This protein binds this small molecule.
Small molecule (SMILES): O=c1ccn([C@@H]2O[C@H](CO[P](=O)(O)O[C@H]3[C@@H](O)[C@H](n4ccc(=O)[nH]c4=O)O[C@@H]3CO[P](=O)(O)O[C@H]3[C@@H](O)[C@H](n4ccc(=O)[nH]c4=O)O[C@@H]3COP(=O)=O)[C@@H](O)[C@H]2O)c(=O)[nH]1

Sequence of chain 1.X:
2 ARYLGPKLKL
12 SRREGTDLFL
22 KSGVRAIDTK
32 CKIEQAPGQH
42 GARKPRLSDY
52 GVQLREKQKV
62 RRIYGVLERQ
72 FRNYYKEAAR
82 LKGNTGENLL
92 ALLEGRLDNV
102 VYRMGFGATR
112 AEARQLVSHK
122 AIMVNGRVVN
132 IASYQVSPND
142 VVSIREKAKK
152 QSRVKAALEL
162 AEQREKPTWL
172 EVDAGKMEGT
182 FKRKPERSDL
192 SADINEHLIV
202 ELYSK

Sequence of chain 1.W:
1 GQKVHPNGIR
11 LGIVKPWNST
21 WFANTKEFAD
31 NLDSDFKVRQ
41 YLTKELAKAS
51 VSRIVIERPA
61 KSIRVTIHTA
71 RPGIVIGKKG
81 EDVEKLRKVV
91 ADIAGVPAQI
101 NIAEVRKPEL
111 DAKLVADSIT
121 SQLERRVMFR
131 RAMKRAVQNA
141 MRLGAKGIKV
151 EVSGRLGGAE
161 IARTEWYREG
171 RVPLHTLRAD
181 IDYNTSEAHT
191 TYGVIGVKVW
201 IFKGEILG

Binding-site contacts:
Ligand atom C1' contacts residue GLU738 of chain 1.J at 3.6 Å.
Ligand atom C3' contacts residue ARG131 of chain 1.W at 4.1 Å.
Ligand atom O2 contacts residue LYS735 of chain 1.J at 3.8 Å.
Ligand atom O4 contacts residue ARG47 of chain 1.X at 3.4 Å (salt-bridge).
Ligand atom OP2 contacts residue ARG131 of chain 1.W at 3.8 Å.
Ligand atom C4 contacts residue ARG47 of chain 1.X at 4.3 Å.
Ligand atom O3' contacts residue ALA746 of chain 1.J at 3.5 Å.
Ligand atom C2 contacts residue GLU738 of chain 1.J at 3.6 Å.
Ligand atom OP1 contacts residue ARG135 of chain 1.W at 3.1 Å (salt-bridge).
Ligand atom N3 contacts residue GLU738 of chain 1.J at 4.4 Å.
Ligand atom N1 contacts residue LYS735 of chain 1.J at 4.5 Å.
Ligand atom OP1 contacts residue ARG131 of chain 1.W at 3.4 Å (salt-bridge).
Ligand atom C5 contacts residue LYS735 of chain 1.J at 3.5 Å.
Ligand atom C2 contacts residue LYS735 of chain 1.J at 3.6 Å.
Ligand atom O2 contacts residue VAL736 of chain 1.J at 3.7 Å.
Ligand atom O2' contacts residue ALA746 of chain 1.J at 4.0 Å.
Ligand atom C4 contacts residue LYS735 of chain 1.J at 2.3 Å.
Ligand atom C6 contacts residue LYS735 of chain 1.J at 4.4 Å.
Ligand atom O4 contacts residue LYS735 of chain 1.J at 1.8 Å (salt-bridge).
Ligand atom C1' contacts residue MET741 of chain 1.J at 3.9 Å (hydrophobic).
Ligand atom C2' contacts residue MET741 of chain 1.J at 3.8 Å (hydrophobic).
Ligand atom O3' contacts residue ARG135 of chain 1.W at 4.1 Å.
Ligand atom O2' contacts residue MET741 of chain 1.J at 2.9 Å.
Ligand atom N3 contacts residue LYS735 of chain 1.J at 2.4 Å (salt-bridge).
Ligand atom P contacts residue ARG131 of chain 1.W at 3.8 Å.
Ligand atom C3' contacts residue ALA746 of chain 1.J at 4.4 Å (hydrophobic).
Ligand atom O5' contacts residue ARG135 of chain 1.W at 3.7 Å.
Ligand atom O2' contacts residue GLU738 of chain 1.J at 3.8 Å.
Ligand atom C5' contacts residue ARG131 of chain 1.W at 3.2 Å.
Ligand atom C2' contacts residue ALA746 of chain 1.J at 4.5 Å (hydrophobic).
Ligand atom C6 contacts residue GLU738 of chain 1.J at 4.4 Å.
Ligand atom N1 contacts residue GLU738 of chain 1.J at 3.6 Å.
Ligand atom C5' contacts residue ARG135 of chain 1.W at 4.3 Å.
Ligand atom O5' contacts residue ARG131 of chain 1.W at 2.6 Å (salt-bridge).
Ligand atom C4' contacts residue ARG131 of chain 1.W at 4.1 Å.
Ligand atom P contacts residue ARG135 of chain 1.W at 3.9 Å.
Ligand atom C2' contacts residue GLU738 of chain 1.J at 3.7 Å.
Ligand atom O2 contacts residue GLU738 of chain 1.J at 3.6 Å (salt-bridge).
Ligand atom O2 contacts residue MET741 of chain 1.J at 3.7 Å.

Sequence of chain 1.J:
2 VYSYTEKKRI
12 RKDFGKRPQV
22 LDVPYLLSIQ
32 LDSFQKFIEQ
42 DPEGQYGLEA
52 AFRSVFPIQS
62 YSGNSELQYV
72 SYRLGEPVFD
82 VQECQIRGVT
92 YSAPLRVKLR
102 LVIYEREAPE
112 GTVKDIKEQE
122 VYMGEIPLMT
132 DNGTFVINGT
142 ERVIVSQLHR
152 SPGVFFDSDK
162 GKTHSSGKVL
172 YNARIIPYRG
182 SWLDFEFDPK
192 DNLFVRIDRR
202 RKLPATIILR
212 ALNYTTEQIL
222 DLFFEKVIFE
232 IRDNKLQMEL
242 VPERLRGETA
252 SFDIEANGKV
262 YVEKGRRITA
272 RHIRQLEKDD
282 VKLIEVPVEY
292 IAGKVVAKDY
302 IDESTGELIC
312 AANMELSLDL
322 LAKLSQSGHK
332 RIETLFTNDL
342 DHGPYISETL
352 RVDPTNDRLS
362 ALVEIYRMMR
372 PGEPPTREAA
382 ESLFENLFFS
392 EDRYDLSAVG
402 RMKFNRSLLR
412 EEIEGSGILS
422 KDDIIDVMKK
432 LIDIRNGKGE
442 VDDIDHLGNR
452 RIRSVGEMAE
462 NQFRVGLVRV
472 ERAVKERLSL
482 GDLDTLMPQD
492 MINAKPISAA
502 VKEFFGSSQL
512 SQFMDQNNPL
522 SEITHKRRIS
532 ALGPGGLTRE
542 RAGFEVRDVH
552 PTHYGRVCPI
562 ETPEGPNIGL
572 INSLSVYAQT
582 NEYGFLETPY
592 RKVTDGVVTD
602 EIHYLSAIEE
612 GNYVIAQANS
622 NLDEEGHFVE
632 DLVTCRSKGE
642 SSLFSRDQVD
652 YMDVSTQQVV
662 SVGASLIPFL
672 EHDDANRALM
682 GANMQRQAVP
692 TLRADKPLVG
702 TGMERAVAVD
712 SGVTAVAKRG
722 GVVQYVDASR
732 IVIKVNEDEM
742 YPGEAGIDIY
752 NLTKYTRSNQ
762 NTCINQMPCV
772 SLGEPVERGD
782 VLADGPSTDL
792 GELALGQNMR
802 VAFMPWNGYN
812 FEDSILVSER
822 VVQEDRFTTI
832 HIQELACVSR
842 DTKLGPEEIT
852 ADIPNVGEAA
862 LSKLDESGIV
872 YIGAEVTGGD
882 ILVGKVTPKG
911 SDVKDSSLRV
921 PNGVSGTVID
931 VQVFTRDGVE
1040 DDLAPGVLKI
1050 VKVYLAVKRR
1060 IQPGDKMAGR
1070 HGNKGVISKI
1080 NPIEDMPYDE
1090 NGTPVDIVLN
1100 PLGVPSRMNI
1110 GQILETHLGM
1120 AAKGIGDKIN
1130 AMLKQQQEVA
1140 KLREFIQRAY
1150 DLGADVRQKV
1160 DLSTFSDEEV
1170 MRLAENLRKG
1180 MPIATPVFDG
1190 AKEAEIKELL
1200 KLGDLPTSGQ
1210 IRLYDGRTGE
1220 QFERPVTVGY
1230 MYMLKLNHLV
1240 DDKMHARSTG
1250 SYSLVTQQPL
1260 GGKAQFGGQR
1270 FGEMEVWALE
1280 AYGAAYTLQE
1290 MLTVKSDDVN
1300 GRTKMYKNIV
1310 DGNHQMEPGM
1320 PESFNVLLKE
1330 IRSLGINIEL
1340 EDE